Binding-site contacts:
Ligand atom CAI contacts residue TYR332 of chain 4.A at 4.1 Å (hydrophobic).
Ligand atom NAA contacts residue LEU286 of chain 4.A at 4.2 Å.
Ligand atom CAN contacts residue TYR332 of chain 4.A at 4.2 Å (hydrophobic).
Ligand atom CAF contacts residue TRP82 of chain 4.A at 4.0 Å (hydrophobic).
Ligand atom CLC contacts residue PRO285 of chain 4.A at 3.8 Å.
Ligand atom CAR contacts residue TYR332 of chain 4.A at 4.2 Å (hydrophobic).
Ligand atom CAG contacts residue TRP82 of chain 4.A at 3.9 Å (hydrophobic).
Ligand atom CAE contacts residue TYR440 of chain 4.A at 3.6 Å (hydrophobic).
Ligand atom CAK contacts residue ASP70 of chain 4.A at 4.2 Å.
Ligand atom CAF contacts residue TYR440 of chain 4.A at 4.1 Å (hydrophobic).
Ligand atom CAG contacts residue ALA328 of chain 4.A at 3.9 Å (hydrophobic).
Ligand atom CAH contacts residue TRP82 of chain 4.A at 3.7 Å (hydrophobic).
Ligand atom CLC contacts residue LEU286 of chain 4.A at 3.8 Å.
Ligand atom CLC contacts residue SER287 of chain 4.A at 3.2 Å.
Ligand atom NAA contacts residue PRO285 of chain 4.A at 2.8 Å (h-bond).
Ligand atom CAG contacts residue MET437 of chain 4.A at 3.8 Å (hydrophobic).
Ligand atom CAE contacts residue HIS438 of chain 4.A at 3.5 Å.
Ligand atom CLB contacts residue SBG198 of chain 4.A at 4.1 Å.
Ligand atom CAS contacts residue TRP82 of chain 4.A at 3.5 Å (hydrophobic).
Ligand atom OAP contacts residue PRO285 of chain 4.A at 3.5 Å (h-bond).
Ligand atom CAJ contacts residue TYR332 of chain 4.A at 4.1 Å (hydrophobic).
Ligand atom CAJ contacts residue PHE329 of chain 4.A at 3.7 Å (hydrophobic).
Ligand atom CAO contacts residue TRP82 of chain 4.A at 3.5 Å (hydrophobic).
Ligand atom CAM contacts residue ASP70 of chain 4.A at 4.0 Å.
Ligand atom CAG contacts residue TRP430 of chain 4.A at 3.6 Å (hydrophobic).
Ligand atom CAE contacts residue MET437 of chain 4.A at 3.5 Å (hydrophobic).
Ligand atom CAQ contacts residue PRO285 of chain 4.A at 3.2 Å (hydrophobic).
Ligand atom CAI contacts residue TRP82 of chain 4.A at 3.6 Å (hydrophobic).
Ligand atom CAI contacts residue TRP430 of chain 4.A at 4.0 Å (hydrophobic).
Ligand atom CAE contacts residue ALA328 of chain 4.A at 3.6 Å (hydrophobic).
Ligand atom NAA contacts residue PHE329 of chain 4.A at 3.0 Å.
Ligand atom CAF contacts residue HIS438 of chain 4.A at 3.1 Å.
Ligand atom CLB contacts residue GLY116 of chain 4.A at 3.7 Å.
Ligand atom CLD contacts residue GLY116 of chain 4.A at 4.0 Å.
Ligand atom CAU contacts residue PRO285 of chain 4.A at 4.2 Å (hydrophobic).
Ligand atom CLB contacts residue GLY117 of chain 4.A at 3.6 Å.
Ligand atom CAE contacts residue TRP82 of chain 4.A at 4.1 Å (hydrophobic).
Ligand atom CLD contacts residue THR120 of chain 4.A at 4.2 Å.
Ligand atom CAM contacts residue TYR332 of chain 4.A at 4.2 Å (hydrophobic).
Ligand atom CAN contacts residue PRO285 of chain 4.A at 3.5 Å (hydrophobic).

The small molecule below binds the protein below.
Small molecule (SMILES): [H]/N=C(\OCc1cc[n+](Cc2ccccc2)cc1)C(Cl)(Cl)Cl

Sequence of chain 4.A:
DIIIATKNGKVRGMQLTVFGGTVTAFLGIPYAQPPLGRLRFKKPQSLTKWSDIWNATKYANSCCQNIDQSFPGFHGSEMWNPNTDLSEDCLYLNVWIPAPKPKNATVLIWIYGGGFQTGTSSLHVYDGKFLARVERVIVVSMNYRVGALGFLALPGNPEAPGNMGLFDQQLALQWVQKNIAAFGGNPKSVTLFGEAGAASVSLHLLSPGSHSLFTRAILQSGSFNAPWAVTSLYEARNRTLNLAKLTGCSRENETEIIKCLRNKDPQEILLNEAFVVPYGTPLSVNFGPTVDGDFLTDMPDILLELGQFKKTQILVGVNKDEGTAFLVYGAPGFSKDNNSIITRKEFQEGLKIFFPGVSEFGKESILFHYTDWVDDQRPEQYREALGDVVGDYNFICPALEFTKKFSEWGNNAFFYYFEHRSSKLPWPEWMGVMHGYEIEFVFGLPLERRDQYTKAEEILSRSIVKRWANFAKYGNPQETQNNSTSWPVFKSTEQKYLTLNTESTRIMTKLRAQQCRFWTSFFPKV